This small molecule binds to this protein.
Small molecule (SMILES): CC(=O)N[C@@H]1[C@@H](O)[C@H](O)[C@@H](CO)O[C@H]1O

Sequence of chain 3.D:
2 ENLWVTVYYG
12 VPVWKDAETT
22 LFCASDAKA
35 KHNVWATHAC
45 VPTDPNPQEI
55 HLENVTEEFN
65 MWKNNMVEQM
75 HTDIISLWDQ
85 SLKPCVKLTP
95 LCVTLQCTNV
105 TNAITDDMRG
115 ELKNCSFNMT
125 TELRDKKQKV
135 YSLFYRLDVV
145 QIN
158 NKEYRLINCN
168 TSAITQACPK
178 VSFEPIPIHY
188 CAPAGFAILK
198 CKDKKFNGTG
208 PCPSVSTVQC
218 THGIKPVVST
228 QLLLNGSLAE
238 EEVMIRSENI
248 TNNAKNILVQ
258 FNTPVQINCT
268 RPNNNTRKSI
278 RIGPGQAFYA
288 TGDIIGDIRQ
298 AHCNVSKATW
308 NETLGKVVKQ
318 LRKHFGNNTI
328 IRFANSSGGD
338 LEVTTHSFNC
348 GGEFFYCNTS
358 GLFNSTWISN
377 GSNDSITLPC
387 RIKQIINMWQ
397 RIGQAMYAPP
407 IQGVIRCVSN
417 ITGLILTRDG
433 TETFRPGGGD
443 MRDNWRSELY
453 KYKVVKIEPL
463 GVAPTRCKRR

Binding-site contacts:
Ligand atom N2 contacts residue LYS133 of chain 3.D at 4.4 Å.
Ligand atom O7 contacts residue THR98 of chain 3.D at 4.0 Å.
Ligand atom C5 contacts residue ASN122 of chain 3.D at 3.6 Å.
Ligand atom C7 contacts residue GLN100 of chain 3.D at 4.0 Å.
Ligand atom C8 contacts residue PHE121 of chain 3.D at 3.5 Å (hydrophobic).
Ligand atom C7 contacts residue PHE121 of chain 3.D at 4.3 Å (hydrophobic).
Ligand atom C8 contacts residue LYS133 of chain 3.D at 4.0 Å.
Ligand atom O7 contacts residue PHE121 of chain 3.D at 4.5 Å.
Ligand atom O5 contacts residue ASN122 of chain 3.D at 2.3 Å (h-bond).
Ligand atom C2 contacts residue ASN122 of chain 3.D at 2.5 Å.
Ligand atom N2 contacts residue ASN122 of chain 3.D at 3.0 Å (h-bond).
Ligand atom C7 contacts residue ASN122 of chain 3.D at 3.6 Å.
Ligand atom C8 contacts residue ASN122 of chain 3.D at 4.1 Å.
Ligand atom O7 contacts residue GLN100 of chain 3.D at 4.0 Å.
Ligand atom C8 contacts residue SER120 of chain 3.D at 3.3 Å.
Ligand atom C4 contacts residue ASN122 of chain 3.D at 4.2 Å.
Ligand atom C3 contacts residue ASN122 of chain 3.D at 3.8 Å.
Ligand atom C1 contacts residue ASN122 of chain 3.D at 1.4 Å.
Ligand atom C8 contacts residue GLN100 of chain 3.D at 3.6 Å.
Ligand atom O7 contacts residue ASN122 of chain 3.D at 3.8 Å.